Binding-site contacts:
Ligand atom C20 contacts residue ASN51 of chain 2.A at 3.3 Å.
Ligand atom C13 contacts residue ASN51 of chain 2.A at 3.7 Å.
Ligand atom C15 contacts residue LEU107 of chain 2.A at 3.1 Å (hydrophobic).
Ligand atom C18 contacts residue LEU107 of chain 2.A at 3.4 Å (hydrophobic).
Ligand atom C19 contacts residue LEU107 of chain 2.A at 3.7 Å (hydrophobic).
Ligand atom N10 contacts residue SER52 of chain 2.A at 3.5 Å.
Ligand atom C15 contacts residue PHE138 of chain 2.A at 3.4 Å (hydrophobic).
Ligand atom N3 contacts residue THR184 of chain 2.A at 3.5 Å (h-bond).
Ligand atom C13 contacts residue LEU107 of chain 2.A at 3.4 Å (hydrophobic).
Ligand atom C14 contacts residue ASN51 of chain 2.A at 3.8 Å.
Ligand atom C9 contacts residue ALA55 of chain 2.A at 3.9 Å (hydrophobic).
Ligand atom C14 contacts residue LEU107 of chain 2.A at 3.0 Å (hydrophobic).
Ligand atom C19 contacts residue PHE138 of chain 2.A at 3.8 Å (hydrophobic).
Ligand atom C2 contacts residue ALA55 of chain 2.A at 3.7 Å (hydrophobic).
Ligand atom N1 contacts residue MET98 of chain 2.A at 3.4 Å.
Ligand atom C18 contacts residue PHE138 of chain 2.A at 3.2 Å (hydrophobic).
Ligand atom S6 contacts residue GLY97 of chain 2.A at 3.3 Å (h-bond).
Ligand atom C19 contacts residue MET98 of chain 2.A at 3.8 Å (hydrophobic).
Ligand atom C17 contacts residue LEU107 of chain 2.A at 3.6 Å (hydrophobic).
Ligand atom C9 contacts residue ASP93 of chain 2.A at 3.6 Å.
Ligand atom C16 contacts residue PHE138 of chain 2.A at 3.2 Å (hydrophobic).
Ligand atom S6 contacts residue MET98 of chain 2.A at 3.6 Å.
Ligand atom C9 contacts residue THR184 of chain 2.A at 3.7 Å.
Ligand atom N21 contacts residue LEU48 of chain 2.A at 3.2 Å.
Ligand atom C11 contacts residue ASP93 of chain 2.A at 3.2 Å.
Ligand atom C15 contacts residue THR109 of chain 2.A at 3.4 Å.
Ligand atom C14 contacts residue THR109 of chain 2.A at 3.0 Å.
Ligand atom C11 contacts residue SER52 of chain 2.A at 3.3 Å.
Ligand atom N10 contacts residue ASP93 of chain 2.A at 2.5 Å (salt-bridge).
Ligand atom C12 contacts residue ASN51 of chain 2.A at 3.5 Å.
Ligand atom S6 contacts residue ALA55 of chain 2.A at 3.9 Å.
Ligand atom C2 contacts residue MET98 of chain 2.A at 3.7 Å (hydrophobic).
Ligand atom C19 contacts residue VAL150 of chain 2.A at 3.7 Å (hydrophobic).
Ligand atom N21 contacts residue ASN51 of chain 2.A at 3.1 Å (h-bond).
Ligand atom C16 contacts residue LEU107 of chain 2.A at 2.9 Å (hydrophobic).
Ligand atom C18 contacts residue ASN106 of chain 2.A at 3.7 Å.
Ligand atom N3 contacts residue ALA55 of chain 2.A at 3.2 Å.
Ligand atom N21 contacts residue PHE138 of chain 2.A at 3.2 Å.
Ligand atom C18 contacts residue THR109 of chain 2.A at 2.9 Å.
Ligand atom N10 contacts residue THR184 of chain 2.A at 3.8 Å.

Sequence of chain 2.A:
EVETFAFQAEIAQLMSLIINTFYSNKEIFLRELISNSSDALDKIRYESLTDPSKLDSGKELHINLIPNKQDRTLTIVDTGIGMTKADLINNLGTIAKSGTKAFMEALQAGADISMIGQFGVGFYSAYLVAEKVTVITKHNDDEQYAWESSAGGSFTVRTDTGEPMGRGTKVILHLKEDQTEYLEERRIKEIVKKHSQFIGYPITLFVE

A small-molecule ligand and the protein it binds are described below.
Small molecule (SMILES): CSc1nc(-c2ccc(C)cc2C)c2c(C#N)c[nH]c2n1